The protein below binds the small molecule below.
Small molecule (SMILES): Cc1ccc2nc(C(=O)NC3CCCC3)cc(Nc3ccccc3)c2c1

Sequence of chain 1.Y:
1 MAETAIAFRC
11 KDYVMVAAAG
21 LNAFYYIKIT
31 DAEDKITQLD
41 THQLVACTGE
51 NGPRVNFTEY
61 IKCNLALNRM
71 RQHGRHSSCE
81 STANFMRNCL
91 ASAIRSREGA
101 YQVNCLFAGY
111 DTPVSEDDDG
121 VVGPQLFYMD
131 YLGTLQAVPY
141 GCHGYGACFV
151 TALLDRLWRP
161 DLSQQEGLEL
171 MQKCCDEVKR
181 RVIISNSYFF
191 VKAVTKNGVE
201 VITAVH

Sequence of chain 1.Z:
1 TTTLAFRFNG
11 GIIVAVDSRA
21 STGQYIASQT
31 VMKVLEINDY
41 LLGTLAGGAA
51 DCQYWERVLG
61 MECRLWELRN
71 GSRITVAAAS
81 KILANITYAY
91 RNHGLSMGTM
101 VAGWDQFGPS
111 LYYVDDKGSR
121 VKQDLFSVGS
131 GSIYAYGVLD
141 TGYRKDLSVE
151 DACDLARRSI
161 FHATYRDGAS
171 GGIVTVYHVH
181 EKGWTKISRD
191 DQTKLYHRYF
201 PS

Binding-site contacts:
Ligand atom C12 contacts residue PHE24 of chain 1.Y at 3.3 Å (hydrophobic).
Ligand atom C6 contacts residue GLY129 of chain 1.Z at 3.1 Å.
Ligand atom C20 contacts residue GLY47 of chain 1.Z at 3.7 Å.
Ligand atom C19 contacts residue GLY98 of chain 1.Z at 3.5 Å.
Ligand atom C6 contacts residue PHE24 of chain 1.Y at 3.2 Å (hydrophobic).
Ligand atom C11 contacts residue PHE24 of chain 1.Y at 3.1 Å (hydrophobic).
Ligand atom C13 contacts residue VAL128 of chain 1.Z at 3.6 Å (hydrophobic).
Ligand atom C25 contacts residue ILE133 of chain 1.Z at 3.7 Å (hydrophobic).
Ligand atom C3 contacts residue SER127 of chain 1.Z at 3.1 Å.
Ligand atom O5 contacts residue GLY129 of chain 1.Z at 3.5 Å (h-bond).
Ligand atom N14 contacts residue TYR113 of chain 1.Z at 3.1 Å (h-bond).
Ligand atom O5 contacts residue PHE24 of chain 1.Y at 3.6 Å.
Ligand atom C4 contacts residue TYR113 of chain 1.Z at 3.4 Å (hydrophobic).
Ligand atom C19 contacts residue MET97 of chain 1.Z at 3.7 Å (hydrophobic).
Ligand atom C9 contacts residue PHE24 of chain 1.Y at 3.7 Å (hydrophobic).
Ligand atom N10 contacts residue PHE24 of chain 1.Y at 3.4 Å.
Ligand atom O5 contacts residue SER130 of chain 1.Z at 3.8 Å.
Ligand atom C20 contacts residue GLY98 of chain 1.Z at 3.8 Å.
Ligand atom C22 contacts residue SER130 of chain 1.Z at 3.7 Å.
Ligand atom C25 contacts residue TYR26 of chain 1.Y at 3.2 Å (hydrophobic).
Ligand atom N10 contacts residue GLY129 of chain 1.Z at 3.5 Å (h-bond).
Ligand atom C2 contacts residue SER127 of chain 1.Z at 2.8 Å.
Ligand atom C21 contacts residue VAL128 of chain 1.Z at 3.6 Å (hydrophobic).
Ligand atom C9 contacts residue SER132 of chain 1.Z at 3.8 Å.
Ligand atom C17 contacts residue TYR113 of chain 1.Z at 3.5 Å (hydrophobic).
Ligand atom C18 contacts residue GLY98 of chain 1.Z at 3.7 Å.
Ligand atom N7 contacts residue GLY129 of chain 1.Z at 3.2 Å (h-bond).
Ligand atom C18 contacts residue ASP116 of chain 1.Z at 3.8 Å.
Ligand atom C26 contacts residue SER130 of chain 1.Z at 3.4 Å.
Ligand atom C3 contacts residue SER132 of chain 1.Z at 3.6 Å.
Ligand atom C16 contacts residue TYR113 of chain 1.Z at 3.7 Å (hydrophobic).
Ligand atom C13 contacts residue PHE24 of chain 1.Y at 3.8 Å (hydrophobic).
Ligand atom C1 contacts residue SER127 of chain 1.Z at 3.2 Å.
Ligand atom N14 contacts residue VAL128 of chain 1.Z at 3.3 Å.
Ligand atom C25 contacts residue ILE27 of chain 1.Y at 3.7 Å (hydrophobic).
Ligand atom C11 contacts residue GLY129 of chain 1.Z at 3.3 Å.
Ligand atom C12 contacts residue GLY129 of chain 1.Z at 3.7 Å.
Ligand atom N7 contacts residue PHE24 of chain 1.Y at 3.5 Å.
Ligand atom C15 contacts residue ILE29 of chain 1.Y at 3.6 Å (hydrophobic).
Ligand atom N10 contacts residue SER132 of chain 1.Z at 3.3 Å (h-bond).